Sequence of chain 1.A:
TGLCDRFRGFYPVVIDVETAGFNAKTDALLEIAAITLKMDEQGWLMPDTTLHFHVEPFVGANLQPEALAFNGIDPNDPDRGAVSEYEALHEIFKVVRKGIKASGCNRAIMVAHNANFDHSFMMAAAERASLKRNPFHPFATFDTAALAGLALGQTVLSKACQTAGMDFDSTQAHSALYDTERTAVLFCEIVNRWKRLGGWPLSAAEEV

Sequence of chain 1.B:
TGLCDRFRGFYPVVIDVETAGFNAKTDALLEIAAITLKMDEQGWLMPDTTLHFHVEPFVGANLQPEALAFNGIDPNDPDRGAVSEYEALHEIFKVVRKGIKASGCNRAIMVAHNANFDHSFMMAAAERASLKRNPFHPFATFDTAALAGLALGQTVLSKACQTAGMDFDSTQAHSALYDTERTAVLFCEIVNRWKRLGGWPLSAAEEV

This protein binds this small molecule.
Small molecule (SMILES): Nc1ccn([C@H]2C[C@H](O)[C@@H](CO[P](=O)(O)O[C@H]3C[C@H](n4cnc5c(N)ncnc54)O[C@@H]3CO[P](=O)(O)O[C@H]3C[C@H](n4cnc5c(N)ncnc54)O[C@@H]3COP(=O)=O)O2)c(=O)n1

Binding-site contacts:
Ligand atom N7 contacts residue PHE166 of chain 1.A at 3.3 Å.
Ligand atom O4' contacts residue PHE144 of chain 1.B at 3.5 Å.
Ligand atom O5' contacts residue ASN141 of chain 1.B at 3.3 Å (h-bond).
Ligand atom P contacts residue MG1 of chain 1.G at 3.3 Å.
Ligand atom C6 contacts residue PHE166 of chain 1.A at 3.3 Å (hydrophobic).
Ligand atom C4' contacts residue THR46 of chain 1.B at 3.6 Å.
Ligand atom N4 contacts residue GLU93 of chain 1.B at 3.1 Å (salt-bridge).
Ligand atom N3 contacts residue GLU93 of chain 1.B at 2.9 Å (salt-bridge).
Ligand atom OP1 contacts residue MG1 of chain 1.G at 2.6 Å.
Ligand atom OP1 contacts residue LEU184 of chain 1.B at 3.2 Å (h-bond).
Ligand atom C2' contacts residue VAL183 of chain 1.B at 3.6 Å (hydrophobic).
Ligand atom N1 contacts residue PHE49 of chain 1.B at 3.5 Å.
Ligand atom OP1 contacts residue GLU45 of chain 1.B at 3.6 Å.
Ligand atom O4' contacts residue ASN141 of chain 1.B at 3.0 Å (h-bond).
Ligand atom C4' contacts residue PHE144 of chain 1.B at 3.6 Å (hydrophobic).
Ligand atom C6 contacts residue PHE97 of chain 1.B at 3.5 Å (hydrophobic).
Ligand atom C5 contacts residue PHE166 of chain 1.A at 3.6 Å (hydrophobic).
Ligand atom C2 contacts residue PHE49 of chain 1.B at 3.4 Å (hydrophobic).
Ligand atom C8 contacts residue PHE144 of chain 1.B at 3.2 Å (hydrophobic).
Ligand atom N1 contacts residue PHE49 of chain 1.B at 3.6 Å.
Ligand atom O3' contacts residue GLU45 of chain 1.B at 2.6 Å (salt-bridge).
Ligand atom OP1 contacts residue VAL183 of chain 1.B at 3.4 Å.
Ligand atom O2 contacts residue ALA94 of chain 1.B at 3.2 Å.
Ligand atom OP1 contacts residue HIS140 of chain 1.B at 3.6 Å.
Ligand atom C2' contacts residue PHE144 of chain 1.B at 3.5 Å (hydrophobic).
Ligand atom C2 contacts residue GLU93 of chain 1.B at 3.6 Å.
Ligand atom C2 contacts residue LYS186 of chain 1.B at 3.3 Å.
Ligand atom C2' contacts residue THR46 of chain 1.B at 3.4 Å.
Ligand atom O3' contacts residue MG1 of chain 1.G at 2.7 Å.
Ligand atom O3' contacts residue ASN98 of chain 1.B at 3.1 Å (h-bond).
Ligand atom N6 contacts residue PHE166 of chain 1.A at 3.0 Å.
Ligand atom O3' contacts residue THR46 of chain 1.B at 2.9 Å (h-bond).
Ligand atom OP1 contacts residue HIS164 of chain 1.A at 3.1 Å (h-bond).
Ligand atom C5 contacts residue PHE97 of chain 1.B at 3.5 Å (hydrophobic).
Ligand atom OP2 contacts residue ARG35 of chain 1.A at 3.0 Å (salt-bridge).
Ligand atom N1 contacts residue PHE166 of chain 1.A at 3.5 Å.
Ligand atom N3 contacts residue PHE49 of chain 1.B at 3.3 Å.
Ligand atom C3' contacts residue GLU45 of chain 1.B at 3.5 Å.
Ligand atom O2 contacts residue GLU93 of chain 1.B at 3.5 Å (salt-bridge).
Ligand atom OP1 contacts residue ARG35 of chain 1.A at 3.6 Å.